Sequence of chain 51.A:
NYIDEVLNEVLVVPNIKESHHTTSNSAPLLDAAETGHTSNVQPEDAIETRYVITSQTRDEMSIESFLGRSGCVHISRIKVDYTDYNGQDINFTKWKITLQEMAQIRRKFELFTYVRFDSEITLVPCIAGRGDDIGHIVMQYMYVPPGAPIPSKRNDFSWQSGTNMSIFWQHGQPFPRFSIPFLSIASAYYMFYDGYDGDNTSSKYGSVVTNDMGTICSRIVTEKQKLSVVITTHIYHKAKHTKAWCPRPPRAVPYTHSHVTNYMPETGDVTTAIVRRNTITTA

Binding-site contacts:
Ligand atom C6 contacts residue LEU103 of chain 51.A at 2.7 Å (hydrophobic).
Ligand atom O4 contacts residue ILE101 of chain 51.A at 4.0 Å.
Ligand atom C6 contacts residue LEU103 of chain 51.A at 3.2 Å (hydrophobic).
Ligand atom O6 contacts residue ILE101 of chain 51.A at 2.1 Å (h-bond).
Ligand atom C5 contacts residue LEU103 of chain 51.A at 3.0 Å (hydrophobic).
Ligand atom O5 contacts residue LEU103 of chain 51.A at 3.0 Å (h-bond).
Ligand atom O6 contacts residue LEU103 of chain 51.A at 4.0 Å.
Ligand atom O2 contacts residue MET217 of chain 51.A at 3.3 Å (h-bond).
Ligand atom O2 contacts residue TYR193 of chain 51.A at 3.9 Å.
Ligand atom O3 contacts residue ILE101 of chain 51.A at 3.5 Å.
Ligand atom C3 contacts residue MET217 of chain 51.A at 3.2 Å (hydrophobic).
Ligand atom O4 contacts residue ASN215 of chain 51.A at 3.4 Å (h-bond).
Ligand atom C5 contacts residue THR102 of chain 51.A at 2.8 Å.
Ligand atom O5 contacts residue LEU103 of chain 51.A at 3.3 Å.
Ligand atom C3 contacts residue ASN215 of chain 51.A at 3.5 Å.
Ligand atom O4 contacts residue THR102 of chain 51.A at 3.8 Å.
Ligand atom O5 contacts residue THR102 of chain 51.A at 3.6 Å.
Ligand atom C6 contacts residue THR102 of chain 51.A at 1.9 Å.
Ligand atom C4 contacts residue THR102 of chain 51.A at 3.9 Å.
Ligand atom C5 contacts residue LEU103 of chain 51.A at 3.5 Å (hydrophobic).
Ligand atom O2 contacts residue MET195 of chain 51.A at 3.6 Å.
Ligand atom O2 contacts residue ASN215 of chain 51.A at 3.5 Å.
Ligand atom C6 contacts residue ILE101 of chain 51.A at 3.2 Å (hydrophobic).
Ligand atom O6 contacts residue HIS241 of chain 51.A at 4.0 Å.
Ligand atom O6 contacts residue THR102 of chain 51.A at 2.4 Å.
Ligand atom O1 contacts residue MET195 of chain 51.A at 3.8 Å.
Ligand atom O6 contacts residue LEU103 of chain 51.A at 3.3 Å.
Ligand atom C2 contacts residue MET217 of chain 51.A at 3.5 Å (hydrophobic).
Ligand atom O1 contacts residue TYR194 of chain 51.A at 3.8 Å.
Ligand atom C4 contacts residue ASN215 of chain 51.A at 4.0 Å.
Ligand atom C2 contacts residue TYR193 of chain 51.A at 3.8 Å (hydrophobic).
Ligand atom O3 contacts residue ASN215 of chain 51.A at 2.1 Å.
Ligand atom O3 contacts residue MET217 of chain 51.A at 2.5 Å (h-bond).
Ligand atom O4 contacts residue HIS263 of chain 51.A at 2.6 Å.
Ligand atom O3 contacts residue TYR194 of chain 51.A at 3.9 Å.
Ligand atom C4 contacts residue HIS263 of chain 51.A at 3.7 Å.
Ligand atom O1 contacts residue GLN104 of chain 51.A at 3.9 Å.
Ligand atom C5 contacts residue HIS263 of chain 51.A at 3.9 Å.
Ligand atom C6 contacts residue HIS241 of chain 51.A at 3.7 Å.
Ligand atom C1 contacts residue MET195 of chain 51.A at 3.2 Å (hydrophobic).

This small molecule binds to this protein.
Small molecule (SMILES): OC[C@H]1O[C@@](CO)(O[C@H]2O[C@H](CO)[C@@H](O)[C@H](O)[C@H]2O)[C@@H](O)[C@@H]1O